Binding-site contacts:
Ligand atom C4 contacts residue THR10 of chain 11.B at 3.9 Å.
Ligand atom C9 contacts residue LEU131 of chain 6.B at 4.2 Å (hydrophobic).
Ligand atom C3 contacts residue MET74 of chain 11.B at 3.9 Å (hydrophobic).
Ligand atom C10 contacts residue TYR98 of chain 11.B at 3.8 Å (hydrophobic).
Ligand atom N2 contacts residue VAL135 of chain 6.B at 4.4 Å.
Ligand atom C9 contacts residue LEU73 of chain 11.B at 4.3 Å (hydrophobic).
Ligand atom C8 contacts residue MET74 of chain 11.B at 4.1 Å (hydrophobic).
Ligand atom C9 contacts residue VAL135 of chain 6.B at 3.9 Å (hydrophobic).
Ligand atom C3 contacts residue ALA37 of chain 11.B at 3.7 Å (hydrophobic).
Ligand atom N contacts residue MET74 of chain 11.B at 4.4 Å.
Ligand atom C4 contacts residue ALA37 of chain 11.B at 4.1 Å (hydrophobic).
Ligand atom N2 contacts residue LEU73 of chain 11.B at 3.5 Å.
Ligand atom C11 contacts residue TYR98 of chain 11.B at 4.1 Å (hydrophobic).
Ligand atom N contacts residue GLU134 of chain 6.B at 4.3 Å.
Ligand atom C2 contacts residue ALA37 of chain 11.B at 3.9 Å (hydrophobic).
Ligand atom C10 contacts residue LEU102 of chain 11.B at 4.0 Å (hydrophobic).
Ligand atom C contacts residue GLU134 of chain 6.B at 3.8 Å.
Ligand atom C3 contacts residue PHE70 of chain 11.B at 4.0 Å (hydrophobic).
Ligand atom C5 contacts residue THR10 of chain 11.B at 3.7 Å.
Ligand atom C7 contacts residue MET74 of chain 11.B at 3.3 Å (hydrophobic).
Ligand atom C9 contacts residue LEU102 of chain 11.B at 3.6 Å (hydrophobic).
Ligand atom C4 contacts residue GLY9 of chain 11.B at 3.6 Å.
Ligand atom N1 contacts residue LEU73 of chain 11.B at 3.4 Å.
Ligand atom C2 contacts residue MET74 of chain 11.B at 3.9 Å (hydrophobic).
Ligand atom C10 contacts residue LEU131 of chain 6.B at 4.0 Å (hydrophobic).
Ligand atom N2 contacts residue ASN106 of chain 11.B at 4.4 Å.
Ligand atom C3 contacts residue GLY9 of chain 11.B at 4.0 Å.
Ligand atom N2 contacts residue MET74 of chain 11.B at 4.3 Å.
Ligand atom C7 contacts residue LEU73 of chain 11.B at 3.9 Å (hydrophobic).
Ligand atom N1 contacts residue MET74 of chain 11.B at 2.8 Å (h-bond).
Ligand atom C12 contacts residue MET74 of chain 11.B at 4.4 Å (hydrophobic).
Ligand atom C2 contacts residue PHE70 of chain 11.B at 4.0 Å (hydrophobic).
Ligand atom C1 contacts residue ALA37 of chain 11.B at 4.5 Å (hydrophobic).
Ligand atom C1 contacts residue MET74 of chain 11.B at 4.5 Å (hydrophobic).
Ligand atom N2 contacts residue LEU102 of chain 11.B at 4.0 Å.
Ligand atom C11 contacts residue GLU134 of chain 6.B at 3.5 Å.
Ligand atom C8 contacts residue LEU73 of chain 11.B at 3.6 Å (hydrophobic).
Ligand atom C12 contacts residue GLU134 of chain 6.B at 4.1 Å.
Ligand atom C7 contacts residue ASP72 of chain 11.B at 4.3 Å.
Ligand atom C10 contacts residue GLU134 of chain 6.B at 3.8 Å.

Sequence of chain 11.B:
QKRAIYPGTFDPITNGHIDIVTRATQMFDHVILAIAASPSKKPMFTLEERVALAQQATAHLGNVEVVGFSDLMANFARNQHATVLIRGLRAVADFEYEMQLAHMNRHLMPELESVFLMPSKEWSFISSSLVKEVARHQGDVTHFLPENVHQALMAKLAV

Sequence of chain 6.B:
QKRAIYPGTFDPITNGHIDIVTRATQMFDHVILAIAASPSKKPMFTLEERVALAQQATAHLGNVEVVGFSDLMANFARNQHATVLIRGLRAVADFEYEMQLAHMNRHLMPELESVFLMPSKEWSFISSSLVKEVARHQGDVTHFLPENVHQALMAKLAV

The small molecule below binds the protein below.
Small molecule (SMILES): c1ccc(Cn2cnc3ncccc32)cc1